A small-molecule ligand and the protein it binds are described below.
Small molecule (SMILES): CC(=O)N[C@@H]1[C@@H](O)[C@H](O)[C@@H](CO)O[C@H]1O

Binding-site contacts:
Ligand atom C6 contacts residue TYR84 of chain 1.E at 3.9 Å (hydrophobic).
Ligand atom O5 contacts residue ASN243 of chain 1.E at 2.4 Å (h-bond).
Ligand atom O7 contacts residue LYS233 of chain 1.E at 3.5 Å (salt-bridge).
Ligand atom C1 contacts residue TYR84 of chain 1.E at 3.4 Å (hydrophobic).
Ligand atom C5 contacts residue ASN243 of chain 1.E at 3.7 Å.
Ligand atom C7 contacts residue LYS242 of chain 1.E at 4.3 Å.
Ligand atom C8 contacts residue LYS242 of chain 1.E at 3.7 Å.
Ligand atom C2 contacts residue LYS233 of chain 1.E at 4.3 Å.
Ligand atom C7 contacts residue LYS233 of chain 1.E at 4.5 Å.
Ligand atom C5 contacts residue ASN231 of chain 1.E at 3.9 Å.
Ligand atom C8 contacts residue ASP232 of chain 1.E at 3.5 Å.
Ligand atom O7 contacts residue ASP232 of chain 1.E at 3.6 Å.
Ligand atom C6 contacts residue ASN231 of chain 1.E at 4.1 Å.
Ligand atom N2 contacts residue ASN243 of chain 1.E at 2.9 Å (h-bond).
Ligand atom O6 contacts residue TYR84 of chain 1.E at 3.1 Å.
Ligand atom C4 contacts residue ASN231 of chain 1.E at 4.3 Å.
Ligand atom C3 contacts residue ASN243 of chain 1.E at 3.8 Å.
Ligand atom C8 contacts residue ASN243 of chain 1.E at 3.9 Å.
Ligand atom O7 contacts residue ASN243 of chain 1.E at 3.1 Å (h-bond).
Ligand atom C1 contacts residue ASN231 of chain 1.E at 3.3 Å.
Ligand atom C2 contacts residue ASN231 of chain 1.E at 3.8 Å.
Ligand atom C4 contacts residue ASN243 of chain 1.E at 4.2 Å.
Ligand atom N2 contacts residue LYS242 of chain 1.E at 4.2 Å.
Ligand atom O7 contacts residue ASN231 of chain 1.E at 3.0 Å (h-bond).
Ligand atom C7 contacts residue ASN243 of chain 1.E at 3.1 Å.
Ligand atom C7 contacts residue ASP232 of chain 1.E at 4.1 Å.
Ligand atom O5 contacts residue TYR84 of chain 1.E at 3.3 Å.
Ligand atom C2 contacts residue ASN243 of chain 1.E at 2.5 Å.
Ligand atom C7 contacts residue ASN231 of chain 1.E at 4.2 Å.
Ligand atom C5 contacts residue TYR84 of chain 1.E at 3.8 Å (hydrophobic).
Ligand atom C1 contacts residue ASN243 of chain 1.E at 1.4 Å.
Ligand atom O5 contacts residue ASN231 of chain 1.E at 2.8 Å (h-bond).

Sequence of chain 1.E:
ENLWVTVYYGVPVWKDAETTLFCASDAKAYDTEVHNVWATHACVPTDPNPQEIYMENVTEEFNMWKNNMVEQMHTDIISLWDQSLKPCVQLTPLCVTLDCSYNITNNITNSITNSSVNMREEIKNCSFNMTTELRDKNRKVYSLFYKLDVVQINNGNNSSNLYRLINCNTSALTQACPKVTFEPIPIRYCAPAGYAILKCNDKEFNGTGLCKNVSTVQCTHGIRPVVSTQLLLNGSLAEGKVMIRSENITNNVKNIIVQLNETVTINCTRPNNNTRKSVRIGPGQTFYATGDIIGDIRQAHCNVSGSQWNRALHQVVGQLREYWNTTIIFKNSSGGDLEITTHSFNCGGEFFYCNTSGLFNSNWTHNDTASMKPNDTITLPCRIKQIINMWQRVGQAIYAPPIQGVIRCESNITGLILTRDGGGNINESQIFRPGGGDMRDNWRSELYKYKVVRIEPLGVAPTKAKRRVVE